Sequence of chain 1.D:
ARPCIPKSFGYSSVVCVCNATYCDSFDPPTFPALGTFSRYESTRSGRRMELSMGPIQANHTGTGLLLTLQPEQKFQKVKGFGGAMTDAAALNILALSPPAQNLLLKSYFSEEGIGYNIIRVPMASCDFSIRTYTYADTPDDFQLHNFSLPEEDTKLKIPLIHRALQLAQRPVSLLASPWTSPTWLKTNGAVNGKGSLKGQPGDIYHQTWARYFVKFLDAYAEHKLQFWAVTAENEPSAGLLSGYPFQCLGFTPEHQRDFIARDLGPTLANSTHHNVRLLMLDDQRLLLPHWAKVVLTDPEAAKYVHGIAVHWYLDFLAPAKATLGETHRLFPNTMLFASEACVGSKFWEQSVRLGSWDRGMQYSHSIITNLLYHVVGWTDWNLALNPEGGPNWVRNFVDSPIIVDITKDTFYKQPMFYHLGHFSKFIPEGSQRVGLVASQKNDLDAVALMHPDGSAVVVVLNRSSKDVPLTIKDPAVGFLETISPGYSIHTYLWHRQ

This protein binds this small molecule.
Small molecule (SMILES): O[C@H]1[C@H](O)[C@@H](O)CNC[C@@H]1O

Binding-site contacts:
Ligand atom CAH contacts residue TYR313 of chain 1.D at 3.6 Å (hydrophobic).
Ligand atom CAK contacts residue ASP127 of chain 1.D at 3.8 Å.
Ligand atom OAB contacts residue ASN234 of chain 1.D at 2.8 Å (h-bond).
Ligand atom NAG contacts residue GLU340 of chain 1.D at 3.5 Å (salt-bridge).
Ligand atom CAI contacts residue GLU340 of chain 1.D at 3.3 Å.
Ligand atom CAF contacts residue GLU340 of chain 1.D at 2.8 Å.
Ligand atom CAE contacts residue TYR313 of chain 1.D at 3.2 Å (hydrophobic).
Ligand atom CAI contacts residue GLU235 of chain 1.D at 4.0 Å.
Ligand atom OAA contacts residue TYR313 of chain 1.D at 4.0 Å.
Ligand atom CAJ contacts residue GLU340 of chain 1.D at 4.0 Å.
Ligand atom CAH contacts residue GLU340 of chain 1.D at 3.4 Å.
Ligand atom CAK contacts residue TRP381 of chain 1.D at 3.9 Å (hydrophobic).
Ligand atom OAB contacts residue HIS311 of chain 1.D at 4.1 Å.
Ligand atom CAJ contacts residue ASP127 of chain 1.D at 3.5 Å.
Ligand atom OAB contacts residue TRP179 of chain 1.D at 3.6 Å (h-bond).
Ligand atom CAI contacts residue TRP179 of chain 1.D at 4.1 Å (hydrophobic).
Ligand atom CAF contacts residue TYR313 of chain 1.D at 4.1 Å (hydrophobic).
Ligand atom OAC contacts residue ASN396 of chain 1.D at 4.0 Å.
Ligand atom NAG contacts residue TYR313 of chain 1.D at 4.0 Å.
Ligand atom CAH contacts residue TRP381 of chain 1.D at 3.6 Å (hydrophobic).
Ligand atom OAC contacts residue TRP381 of chain 1.D at 3.1 Å (h-bond).
Ligand atom OAC contacts residue ASP127 of chain 1.D at 2.6 Å (salt-bridge).
Ligand atom OAD contacts residue PHE246 of chain 1.D at 3.5 Å.
Ligand atom OAD contacts residue TRP381 of chain 1.D at 3.6 Å.
Ligand atom OAC contacts residue PHE128 of chain 1.D at 3.4 Å.
Ligand atom CAJ contacts residue PHE246 of chain 1.D at 4.1 Å (hydrophobic).
Ligand atom OAA contacts residue TRP381 of chain 1.D at 3.7 Å.
Ligand atom OAB contacts residue GLU235 of chain 1.D at 3.7 Å.
Ligand atom OAA contacts residue VAL398 of chain 1.D at 3.6 Å.
Ligand atom NAG contacts residue GLU235 of chain 1.D at 3.9 Å.
Ligand atom OAA contacts residue CYS342 of chain 1.D at 3.6 Å.
Ligand atom CAF contacts residue GLU235 of chain 1.D at 3.0 Å.
Ligand atom OAD contacts residue TRP179 of chain 1.D at 2.9 Å (h-bond).
Ligand atom CAK contacts residue TRP179 of chain 1.D at 4.0 Å (hydrophobic).
Ligand atom CAI contacts residue ASN234 of chain 1.D at 4.0 Å.
Ligand atom CAE contacts residue GLU340 of chain 1.D at 3.4 Å.
Ligand atom OAD contacts residue ASP127 of chain 1.D at 2.7 Å (salt-bridge).
Ligand atom CAJ contacts residue TRP381 of chain 1.D at 3.7 Å (hydrophobic).
Ligand atom OAB contacts residue GLU340 of chain 1.D at 3.1 Å (salt-bridge).
Ligand atom CAK contacts residue GLU340 of chain 1.D at 3.4 Å.